A protein and the small-molecule ligand that binds it are described below.
Small molecule (SMILES): CC(=O)N[C@@H]1[C@@H](O)[C@H](O)[C@@H](CO)O[C@H]1O

Sequence of chain 1.A:
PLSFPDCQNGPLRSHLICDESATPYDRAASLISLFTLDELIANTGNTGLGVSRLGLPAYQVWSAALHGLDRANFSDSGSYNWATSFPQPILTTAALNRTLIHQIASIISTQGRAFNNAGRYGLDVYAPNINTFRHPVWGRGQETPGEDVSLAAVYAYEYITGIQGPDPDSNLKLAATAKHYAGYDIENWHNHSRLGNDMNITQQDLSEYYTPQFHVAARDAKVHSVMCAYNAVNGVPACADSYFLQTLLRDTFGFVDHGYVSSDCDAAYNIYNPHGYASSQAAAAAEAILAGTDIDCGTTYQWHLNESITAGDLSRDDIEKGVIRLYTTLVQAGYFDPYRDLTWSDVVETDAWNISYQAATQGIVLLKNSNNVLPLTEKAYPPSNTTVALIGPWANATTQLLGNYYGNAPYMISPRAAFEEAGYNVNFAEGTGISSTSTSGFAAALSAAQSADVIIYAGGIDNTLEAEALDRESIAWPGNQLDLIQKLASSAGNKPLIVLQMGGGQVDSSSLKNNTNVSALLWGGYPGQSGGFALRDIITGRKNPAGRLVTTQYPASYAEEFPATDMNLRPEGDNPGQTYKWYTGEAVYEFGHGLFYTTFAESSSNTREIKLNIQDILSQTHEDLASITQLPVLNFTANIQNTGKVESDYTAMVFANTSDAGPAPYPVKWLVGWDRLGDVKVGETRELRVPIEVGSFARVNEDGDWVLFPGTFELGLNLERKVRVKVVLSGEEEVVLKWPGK

Binding-site contacts:
Ligand atom N2 contacts residue ASN680 of chain 1.A at 2.9 Å (h-bond).
Ligand atom C8 contacts residue ASN680 of chain 1.A at 4.2 Å.
Ligand atom C7 contacts residue ASN680 of chain 1.A at 3.8 Å.
Ligand atom C2 contacts residue ASN680 of chain 1.A at 2.4 Å.
Ligand atom O7 contacts residue VAL678 of chain 1.A at 4.0 Å.
Ligand atom O6 contacts residue ARG734 of chain 1.A at 3.9 Å.
Ligand atom C1 contacts residue ASN680 of chain 1.A at 1.4 Å.
Ligand atom C7 contacts residue LEU679 of chain 1.A at 4.4 Å (hydrophobic).
Ligand atom O5 contacts residue ARG734 of chain 1.A at 3.2 Å.
Ligand atom O7 contacts residue PRO677 of chain 1.A at 4.2 Å.
Ligand atom O5 contacts residue ASN680 of chain 1.A at 2.4 Å (h-bond).
Ligand atom O7 contacts residue ASN680 of chain 1.A at 4.2 Å.
Ligand atom C4 contacts residue ASN680 of chain 1.A at 4.2 Å.
Ligand atom C6 contacts residue ARG734 of chain 1.A at 4.0 Å.
Ligand atom C1 contacts residue ARG734 of chain 1.A at 3.9 Å.
Ligand atom C5 contacts residue ARG734 of chain 1.A at 4.1 Å.
Ligand atom O7 contacts residue LEU679 of chain 1.A at 3.7 Å.
Ligand atom C3 contacts residue ASN680 of chain 1.A at 3.8 Å.
Ligand atom C5 contacts residue ASN680 of chain 1.A at 3.7 Å.